Sequence of chain 1.A:
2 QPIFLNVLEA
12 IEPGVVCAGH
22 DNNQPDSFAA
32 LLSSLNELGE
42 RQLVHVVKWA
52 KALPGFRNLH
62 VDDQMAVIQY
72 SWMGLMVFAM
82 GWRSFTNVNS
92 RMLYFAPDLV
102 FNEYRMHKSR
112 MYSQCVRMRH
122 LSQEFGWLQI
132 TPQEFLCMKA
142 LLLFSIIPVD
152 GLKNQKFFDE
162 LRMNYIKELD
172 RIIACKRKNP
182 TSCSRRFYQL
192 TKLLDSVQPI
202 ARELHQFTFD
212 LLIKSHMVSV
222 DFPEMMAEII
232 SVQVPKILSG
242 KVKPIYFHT

A small-molecule ligand and the protein it binds are described below.
Small molecule (SMILES): C[C@]12CCC(=O)C[C@@H]1CC[C@@H]1[C@@H]2CC[C@]2(C)[C@@H](O)CC[C@@H]12

Binding-site contacts:
Ligand atom O3 contacts residue ARG84 of chain 1.A at 3.1 Å (salt-bridge).
Ligand atom C17 contacts residue LEU33 of chain 1.A at 3.9 Å (hydrophobic).
Ligand atom O3 contacts residue MET81 of chain 1.A at 3.7 Å.
Ligand atom C19 contacts residue TRP73 of chain 1.A at 4.2 Å (hydrophobic).
Ligand atom O17 contacts residue ASN37 of chain 1.A at 2.8 Å (h-bond).
Ligand atom C3 contacts residue LEU39 of chain 1.A at 4.2 Å (hydrophobic).
Ligand atom C1 contacts residue LEU36 of chain 1.A at 4.0 Å (hydrophobic).
Ligand atom C19 contacts residue MET77 of chain 1.A at 3.7 Å (hydrophobic).
Ligand atom C4 contacts residue PHE96 of chain 1.A at 3.9 Å (hydrophobic).
Ligand atom O3 contacts residue LEU39 of chain 1.A at 3.9 Å.
Ligand atom O17 contacts residue LEU212 of chain 1.A at 3.9 Å.
Ligand atom C6 contacts residue PHE96 of chain 1.A at 3.8 Å (hydrophobic).
Ligand atom C12 contacts residue LEU36 of chain 1.A at 3.4 Å (hydrophobic).
Ligand atom C18 contacts residue MET74 of chain 1.A at 3.9 Å (hydrophobic).
Ligand atom C3 contacts residue PHE96 of chain 1.A at 4.0 Å (hydrophobic).
Ligand atom C4 contacts residue MET81 of chain 1.A at 4.0 Å (hydrophobic).
Ligand atom C5 contacts residue PHE96 of chain 1.A at 3.6 Å (hydrophobic).
Ligand atom O3 contacts residue PHE96 of chain 1.A at 3.7 Å.
Ligand atom C16 contacts residue THR209 of chain 1.A at 4.1 Å.
Ligand atom C3 contacts residue ARG84 of chain 1.A at 4.2 Å.
Ligand atom C18 contacts residue THR209 of chain 1.A at 3.5 Å.
Ligand atom C6 contacts residue VAL78 of chain 1.A at 4.2 Å (hydrophobic).
Ligand atom C12 contacts residue ASN37 of chain 1.A at 3.3 Å.
Ligand atom C13 contacts residue ASN37 of chain 1.A at 3.7 Å.
Ligand atom C3 contacts residue MET77 of chain 1.A at 4.0 Å (hydrophobic).
Ligand atom C9 contacts residue LEU36 of chain 1.A at 3.9 Å (hydrophobic).
Ligand atom C11 contacts residue LEU36 of chain 1.A at 3.2 Å (hydrophobic).
Ligand atom O3 contacts residue MET77 of chain 1.A at 4.0 Å.
Ligand atom C2 contacts residue LEU39 of chain 1.A at 3.9 Å (hydrophobic).
Ligand atom C2 contacts residue MET77 of chain 1.A at 3.9 Å (hydrophobic).
Ligand atom C15 contacts residue LEU205 of chain 1.A at 4.0 Å (hydrophobic).
Ligand atom C16 contacts residue LEU33 of chain 1.A at 4.0 Å (hydrophobic).
Ligand atom O17 contacts residue THR209 of chain 1.A at 3.2 Å (h-bond).
Ligand atom O17 contacts residue PHE223 of chain 1.A at 4.1 Å.
Ligand atom C1 contacts residue GLY40 of chain 1.A at 4.1 Å.
Ligand atom C17 contacts residue ASN37 of chain 1.A at 3.4 Å.
Ligand atom C4 contacts residue MET77 of chain 1.A at 3.7 Å (hydrophobic).
Ligand atom C16 contacts residue PHE208 of chain 1.A at 3.9 Å (hydrophobic).
Ligand atom C1 contacts residue LEU39 of chain 1.A at 3.9 Å (hydrophobic).
Ligand atom C18 contacts residue TRP73 of chain 1.A at 4.2 Å (hydrophobic).